Sequence of chain 1.B:
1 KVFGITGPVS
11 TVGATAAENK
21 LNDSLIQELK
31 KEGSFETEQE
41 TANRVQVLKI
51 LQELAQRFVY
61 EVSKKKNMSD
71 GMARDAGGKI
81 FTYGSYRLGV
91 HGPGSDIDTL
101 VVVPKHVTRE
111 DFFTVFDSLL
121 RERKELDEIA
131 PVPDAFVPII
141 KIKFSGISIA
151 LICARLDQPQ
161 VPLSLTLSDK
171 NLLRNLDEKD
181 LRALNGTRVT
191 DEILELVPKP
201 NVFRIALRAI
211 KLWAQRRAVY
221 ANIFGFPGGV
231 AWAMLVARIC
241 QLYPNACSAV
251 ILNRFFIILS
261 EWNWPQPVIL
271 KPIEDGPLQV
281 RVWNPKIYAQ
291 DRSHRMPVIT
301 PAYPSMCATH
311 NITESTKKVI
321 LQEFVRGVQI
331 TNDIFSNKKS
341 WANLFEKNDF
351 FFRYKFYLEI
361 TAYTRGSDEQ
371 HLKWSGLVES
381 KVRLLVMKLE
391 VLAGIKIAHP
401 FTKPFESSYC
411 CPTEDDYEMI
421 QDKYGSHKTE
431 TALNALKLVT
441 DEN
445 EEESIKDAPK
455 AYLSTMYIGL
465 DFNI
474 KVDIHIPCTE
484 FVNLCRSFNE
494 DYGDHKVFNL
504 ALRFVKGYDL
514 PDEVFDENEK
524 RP

This protein binds this small molecule.
Small molecule (SMILES): Nc1ncnc2c1ncn2[C@@H]1O[C@H](CO[P](=O)(O)O[C@H]2[C@@H](O)[C@H](n3cnc4c(N)ncnc43)O[C@@H]2CO[P](=O)(O)O[C@H]2[C@@H](O)[C@H](n3cnc4c(N)ncnc43)O[C@@H]2CO[P](=O)(O)O[C@H]2[C@@H](O)[C@H](n3cnc4c(N)ncnc43)O[C@@H]2CO[P](=O)(O)O[C@H]2[C@@H](O)[C@H](n3cnc4c(N)ncnc43)O[C@@H]2COP(=O)=O)[C@@H](O)[C@H]1O

Binding-site contacts:
Ligand atom C2 contacts residue LYS388 of chain 1.B at 3.4 Å.
Ligand atom N3 contacts residue ATP1 of chain 1.F at 3.3 Å (h-bond).
Ligand atom OP2 contacts residue EDO1 of chain 1.D at 2.7 Å (h-bond).
Ligand atom C8 contacts residue VAL137 of chain 1.B at 3.3 Å (hydrophobic).
Ligand atom OP2 contacts residue ASN222 of chain 1.B at 2.8 Å (h-bond).
Ligand atom O2' contacts residue TYR83 of chain 1.B at 2.9 Å (h-bond).
Ligand atom N7 contacts residue GLN290 of chain 1.B at 3.4 Å (h-bond).
Ligand atom O2' contacts residue ASN311 of chain 1.B at 2.7 Å (h-bond).
Ligand atom N9 contacts residue VAL137 of chain 1.B at 3.4 Å.
Ligand atom C6 contacts residue ATP1 of chain 1.F at 3.4 Å.
Ligand atom C2' contacts residue ATP1 of chain 1.F at 3.4 Å.
Ligand atom N3 contacts residue LYS141 of chain 1.B at 3.4 Å (salt-bridge).
Ligand atom N1 contacts residue LYS388 of chain 1.B at 2.8 Å (salt-bridge).
Ligand atom N7 contacts residue ATP1 of chain 1.F at 3.2 Å (h-bond).
Ligand atom O2' contacts residue ASP98 of chain 1.B at 2.7 Å (salt-bridge).
Ligand atom C4 contacts residue VAL137 of chain 1.B at 3.4 Å (hydrophobic).
Ligand atom C6 contacts residue HIS310 of chain 1.B at 3.4 Å.
Ligand atom O2' contacts residue LYS141 of chain 1.B at 3.1 Å (salt-bridge).
Ligand atom C5 contacts residue HIS310 of chain 1.B at 3.4 Å.
Ligand atom O4' contacts residue PHE136 of chain 1.B at 3.2 Å.
Ligand atom C5 contacts residue VAL137 of chain 1.B at 3.1 Å (hydrophobic).
Ligand atom O3' contacts residue ASP98 of chain 1.B at 3.3 Å (salt-bridge).
Ligand atom OP1 contacts residue EDO1 of chain 1.D at 3.3 Å.
Ligand atom O3' contacts residue ATP1 of chain 1.F at 3.0 Å (h-bond).
Ligand atom C5 contacts residue ATP1 of chain 1.F at 3.3 Å.
Ligand atom C5 contacts residue VAL132 of chain 1.B at 3.4 Å (hydrophobic).
Ligand atom N7 contacts residue VAL137 of chain 1.B at 3.2 Å.
Ligand atom O2' contacts residue LEU384 of chain 1.B at 3.3 Å.
Ligand atom O2' contacts residue ALA150 of chain 1.B at 3.4 Å.
Ligand atom O4' contacts residue ILE139 of chain 1.B at 3.4 Å.
Ligand atom N3 contacts residue PHE136 of chain 1.B at 3.3 Å.
Ligand atom C6 contacts residue VAL132 of chain 1.B at 3.4 Å (hydrophobic).
Ligand atom OP1 contacts residue PHE136 of chain 1.B at 2.9 Å (h-bond).
Ligand atom N6 contacts residue GLN290 of chain 1.B at 3.1 Å (h-bond).
Ligand atom N6 contacts residue ATP1 of chain 1.F at 3.2 Å (h-bond).
Ligand atom N7 contacts residue LEU487 of chain 1.B at 3.4 Å.
Ligand atom C2 contacts residue GLY376 of chain 1.B at 3.3 Å.
Ligand atom OP1 contacts residue HIS310 of chain 1.B at 2.9 Å (h-bond).
Ligand atom N1 contacts residue GLY376 of chain 1.B at 3.4 Å.
Ligand atom O5' contacts residue ARG383 of chain 1.B at 3.0 Å (salt-bridge).